The small molecule below binds the protein below.
Small molecule (SMILES): CC(=O)N[C@@H]1[C@@H](O)[C@H](O)[C@@H](CO)O[C@H]1O

Binding-site contacts:
Ligand atom C3 contacts residue ASN225 of chain 1.I at 3.7 Å.
Ligand atom O6 contacts residue ILE268 of chain 1.I at 4.4 Å.
Ligand atom N2 contacts residue ASN225 of chain 1.I at 3.1 Å (h-bond).
Ligand atom O3 contacts residue ASN225 of chain 1.I at 4.2 Å.
Ligand atom O4 contacts residue HIS342 of chain 1.I at 4.4 Å.
Ligand atom O7 contacts residue ASN225 of chain 1.I at 4.3 Å.
Ligand atom O5 contacts residue ASN225 of chain 1.I at 2.4 Å (h-bond).
Ligand atom C6 contacts residue GLU266 of chain 1.I at 3.6 Å.
Ligand atom C5 contacts residue ASN225 of chain 1.I at 3.6 Å.
Ligand atom C4 contacts residue ASN225 of chain 1.I at 4.2 Å.
Ligand atom C7 contacts residue ASN225 of chain 1.I at 4.0 Å.
Ligand atom C2 contacts residue ASN225 of chain 1.I at 2.4 Å.
Ligand atom C6 contacts residue ILE268 of chain 1.I at 3.8 Å (hydrophobic).
Ligand atom O6 contacts residue ASN267 of chain 1.I at 4.5 Å.
Ligand atom O6 contacts residue SER265 of chain 1.I at 3.1 Å (h-bond).
Ligand atom C1 contacts residue ASN225 of chain 1.I at 1.4 Å.
Ligand atom C6 contacts residue SER265 of chain 1.I at 3.5 Å.
Ligand atom O3 contacts residue GLU266 of chain 1.I at 4.3 Å.
Ligand atom O6 contacts residue GLU266 of chain 1.I at 2.4 Å (salt-bridge).

Sequence of chain 1.I:
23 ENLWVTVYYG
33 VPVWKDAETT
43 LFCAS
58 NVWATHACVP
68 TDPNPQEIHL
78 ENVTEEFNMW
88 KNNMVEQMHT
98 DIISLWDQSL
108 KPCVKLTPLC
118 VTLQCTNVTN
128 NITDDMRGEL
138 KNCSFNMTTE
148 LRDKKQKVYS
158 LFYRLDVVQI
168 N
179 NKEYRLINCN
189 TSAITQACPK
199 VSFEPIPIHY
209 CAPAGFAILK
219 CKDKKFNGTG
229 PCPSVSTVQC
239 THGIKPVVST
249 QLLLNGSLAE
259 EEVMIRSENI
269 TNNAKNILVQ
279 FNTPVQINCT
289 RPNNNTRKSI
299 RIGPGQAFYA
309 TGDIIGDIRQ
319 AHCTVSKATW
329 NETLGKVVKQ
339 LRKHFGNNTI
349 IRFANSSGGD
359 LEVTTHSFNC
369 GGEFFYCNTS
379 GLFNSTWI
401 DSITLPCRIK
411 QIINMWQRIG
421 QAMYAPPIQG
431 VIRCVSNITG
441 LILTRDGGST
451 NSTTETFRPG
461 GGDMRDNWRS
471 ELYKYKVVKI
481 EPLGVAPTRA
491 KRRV